The protein below binds the small molecule below.
Small molecule (SMILES): CC(C)C[C@H](NC(=O)[C@H](CC1=c2ccccc2=NC1)NC(=O)[C@H](C)N)C(=O)N[C@@H](Cc1ccccc1)C(=O)N[C@@H](CCC(=O)O)C(=O)N[C@@H](C)C=O

Sequence of chain 1.A:
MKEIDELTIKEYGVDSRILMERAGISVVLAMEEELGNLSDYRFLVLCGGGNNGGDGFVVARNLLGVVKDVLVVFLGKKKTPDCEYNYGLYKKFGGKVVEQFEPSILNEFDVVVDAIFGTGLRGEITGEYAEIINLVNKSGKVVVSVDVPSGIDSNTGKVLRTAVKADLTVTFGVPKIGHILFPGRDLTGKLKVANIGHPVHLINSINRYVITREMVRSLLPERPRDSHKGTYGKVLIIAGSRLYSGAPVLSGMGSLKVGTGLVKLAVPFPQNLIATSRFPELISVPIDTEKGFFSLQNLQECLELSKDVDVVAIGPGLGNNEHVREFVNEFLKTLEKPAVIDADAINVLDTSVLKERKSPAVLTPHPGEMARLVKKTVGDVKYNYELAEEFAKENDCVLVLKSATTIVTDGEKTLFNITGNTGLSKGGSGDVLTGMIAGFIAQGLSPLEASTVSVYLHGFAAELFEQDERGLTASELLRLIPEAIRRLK

Sequence of chain 6.A:
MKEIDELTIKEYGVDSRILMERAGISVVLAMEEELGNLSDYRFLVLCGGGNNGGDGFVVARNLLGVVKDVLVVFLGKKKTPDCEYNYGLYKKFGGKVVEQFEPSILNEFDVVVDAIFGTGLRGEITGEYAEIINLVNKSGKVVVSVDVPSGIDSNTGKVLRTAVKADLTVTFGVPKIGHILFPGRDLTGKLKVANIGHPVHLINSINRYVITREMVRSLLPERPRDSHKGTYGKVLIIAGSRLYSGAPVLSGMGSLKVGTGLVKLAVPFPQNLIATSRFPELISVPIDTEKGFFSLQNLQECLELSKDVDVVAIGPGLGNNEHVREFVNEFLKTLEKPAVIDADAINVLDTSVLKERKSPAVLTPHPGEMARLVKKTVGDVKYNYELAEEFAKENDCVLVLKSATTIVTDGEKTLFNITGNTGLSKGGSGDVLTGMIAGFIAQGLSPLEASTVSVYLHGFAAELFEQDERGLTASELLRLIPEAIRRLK

Binding-site contacts:
Ligand atom C contacts residue VAL205 of chain 6.A at 3.4 Å (hydrophobic).
Ligand atom CE3 contacts residue LEU41 of chain 1.A at 3.9 Å (hydrophobic).
Ligand atom C contacts residue GLU44 of chain 1.A at 3.8 Å.
Ligand atom O contacts residue VAL205 of chain 6.A at 2.9 Å (h-bond).
Ligand atom CE2 contacts residue ASN207 of chain 6.A at 3.5 Å.
Ligand atom CZ2 contacts residue ARG34 of chain 6.A at 3.7 Å.
Ligand atom NE1 contacts residue ASN74 of chain 1.A at 3.0 Å (h-bond).
Ligand atom CD1 contacts residue VAL40 of chain 1.A at 3.9 Å (hydrophobic).
Ligand atom NE1 contacts residue VAL40 of chain 1.A at 3.9 Å.
Ligand atom CG contacts residue VAL40 of chain 1.A at 3.8 Å (hydrophobic).
Ligand atom N contacts residue VAL205 of chain 6.A at 2.8 Å (h-bond).
Ligand atom O contacts residue ASN207 of chain 6.A at 3.2 Å (h-bond).
Ligand atom O contacts residue ALA206 of chain 6.A at 3.2 Å.
Ligand atom CA contacts residue VAL205 of chain 6.A at 3.2 Å (hydrophobic).
Ligand atom O contacts residue LYS204 of chain 6.A at 3.8 Å.
Ligand atom CA contacts residue VAL205 of chain 6.A at 3.9 Å (hydrophobic).
Ligand atom CD2 contacts residue VAL40 of chain 1.A at 3.6 Å (hydrophobic).
Ligand atom O contacts residue VAL205 of chain 6.A at 3.5 Å (h-bond).
Ligand atom CD1 contacts residue ASN74 of chain 1.A at 3.9 Å.
Ligand atom CH2 contacts residue ILE37 of chain 1.A at 3.9 Å (hydrophobic).
Ligand atom CE2 contacts residue GLU45 of chain 6.A at 3.8 Å.
Ligand atom CA contacts residue GLU44 of chain 1.A at 3.8 Å.
Ligand atom CD2 contacts residue GLU45 of chain 6.A at 3.7 Å.
Ligand atom NE1 contacts residue ASN207 of chain 6.A at 3.5 Å (h-bond).
Ligand atom CE2 contacts residue VAL40 of chain 1.A at 3.7 Å (hydrophobic).
Ligand atom CZ2 contacts residue ASN207 of chain 6.A at 3.7 Å.
Ligand atom CZ contacts residue SER38 of chain 6.A at 3.5 Å.
Ligand atom CZ2 contacts residue ASN74 of chain 1.A at 3.5 Å.
Ligand atom CE1 contacts residue ALA42 of chain 6.A at 3.9 Å (hydrophobic).
Ligand atom CE1 contacts residue SER38 of chain 6.A at 3.9 Å.
Ligand atom CD2 contacts residue LEU41 of chain 6.A at 3.4 Å (hydrophobic).
Ligand atom CD1 contacts residue ASN207 of chain 6.A at 3.5 Å.
Ligand atom CH2 contacts residue ARG34 of chain 6.A at 3.5 Å.
Ligand atom CZ contacts residue ALA42 of chain 6.A at 3.6 Å (hydrophobic).
Ligand atom CB contacts residue GLU44 of chain 1.A at 3.5 Å.
Ligand atom N contacts residue GLU44 of chain 1.A at 2.9 Å (salt-bridge).
Ligand atom CA contacts residue GLU44 of chain 1.A at 3.9 Å.
Ligand atom N contacts residue GLU44 of chain 1.A at 3.1 Å (salt-bridge).
Ligand atom O contacts residue ASN207 of chain 6.A at 2.8 Å (h-bond).
Ligand atom CD1 contacts residue SER38 of chain 6.A at 3.8 Å.